Binding-site contacts:
Ligand atom C4' contacts residue ARG19 of chain 33.A at 3.7 Å.
Ligand atom C4 contacts residue A3 of chain 33.B at 3.6 Å.
Ligand atom C2 contacts residue A3 of chain 33.B at 3.5 Å.
Ligand atom C2 contacts residue A1 of chain 33.B at 3.1 Å.
Ligand atom N3 contacts residue A1 of chain 33.B at 2.7 Å (h-bond).
Ligand atom O2 contacts residue A2 of chain 33.B at 3.7 Å.
Ligand atom O4 contacts residue A3 of chain 33.B at 2.8 Å (h-bond).
Ligand atom O3' contacts residue ARG15 of chain 33.A at 3.1 Å (salt-bridge).
Ligand atom OP1 contacts residue MET14 of chain 33.A at 3.8 Å.
Ligand atom P contacts residue ARG19 of chain 33.A at 2.8 Å.
Ligand atom C2 contacts residue A2 of chain 33.B at 3.9 Å.
Ligand atom C4 contacts residue A1 of chain 33.B at 3.4 Å.
Ligand atom O2 contacts residue A3 of chain 33.B at 3.2 Å.
Ligand atom C3' contacts residue ARG19 of chain 33.A at 3.4 Å.
Ligand atom OP1 contacts residue LYS18 of chain 33.A at 3.7 Å.
Ligand atom N1 contacts residue ARG19 of chain 33.A at 3.9 Å.
Ligand atom N3 contacts residue A3 of chain 33.B at 2.8 Å (h-bond).
Ligand atom O4 contacts residue A1 of chain 33.B at 3.0 Å (h-bond).
Ligand atom C4 contacts residue ARG19 of chain 33.A at 3.9 Å.
Ligand atom C5' contacts residue ARG19 of chain 33.A at 3.2 Å.
Ligand atom C3' contacts residue ARG15 of chain 33.A at 3.8 Å.
Ligand atom P contacts residue ARG15 of chain 33.A at 3.1 Å.
Ligand atom O4' contacts residue ARG19 of chain 33.A at 3.9 Å.
Ligand atom OP2 contacts residue ALA16 of chain 33.A at 4.1 Å.
Ligand atom OP1 contacts residue ARG19 of chain 33.A at 4.1 Å.
Ligand atom OP2 contacts residue ARG15 of chain 33.A at 2.5 Å.
Ligand atom N3 contacts residue A2 of chain 33.B at 3.7 Å.
Ligand atom OP1 contacts residue ARG15 of chain 33.A at 2.5 Å.
Ligand atom C6 contacts residue ARG19 of chain 33.A at 2.7 Å.
Ligand atom C5 contacts residue ARG19 of chain 33.A at 2.9 Å.
Ligand atom O5' contacts residue ARG19 of chain 33.A at 2.1 Å (salt-bridge).
Ligand atom O3' contacts residue ARG19 of chain 33.A at 3.6 Å (salt-bridge).
Ligand atom C4' contacts residue ARG15 of chain 33.A at 3.3 Å.
Ligand atom C5' contacts residue ARG15 of chain 33.A at 2.5 Å.
Ligand atom C2' contacts residue ARG19 of chain 33.A at 3.6 Å.
Ligand atom C1' contacts residue ARG19 of chain 33.A at 4.3 Å.
Ligand atom O5' contacts residue ARG15 of chain 33.A at 3.6 Å.
Ligand atom OP2 contacts residue ARG19 of chain 33.A at 2.1 Å (salt-bridge).
Ligand atom O2 contacts residue A1 of chain 33.B at 2.7 Å (h-bond).
Ligand atom N1 contacts residue A3 of chain 33.B at 4.3 Å.

Sequence of chain 33.A:
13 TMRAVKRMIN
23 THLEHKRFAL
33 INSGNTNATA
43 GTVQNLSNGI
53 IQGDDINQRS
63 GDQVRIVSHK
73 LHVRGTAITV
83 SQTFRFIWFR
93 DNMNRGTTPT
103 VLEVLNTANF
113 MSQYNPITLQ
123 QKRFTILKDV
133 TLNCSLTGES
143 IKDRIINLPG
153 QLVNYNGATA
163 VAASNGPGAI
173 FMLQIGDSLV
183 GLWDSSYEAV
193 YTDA

A small-molecule ligand and the protein it binds are described below.
Small molecule (SMILES): O=c1ccn([C@@H]2O[C@H](CO[P](=O)(O)O[C@H]3[C@@H](O)[C@H](n4ccc(=O)[nH]c4=O)O[C@@H]3CO[P](=O)(O)O[C@H]3[C@@H](O)[C@H](n4ccc(=O)[nH]c4=O)O[C@@H]3CO[P](=O)(O)O[C@H]3[C@@H](O)[C@H](n4ccc(=O)[nH]c4=O)O[C@@H]3COP(=O)=O)[C@@H](O)[C@H]2O)c(=O)[nH]1